A small-molecule ligand and the protein it binds are described below.
Small molecule (SMILES): CC(=O)N[C@H]1[C@H](O[C@H]2[C@H](O)[C@@H](NC(C)=O)CO[C@@H]2CO[C@@H]2O[C@@H](C)[C@@H](O)[C@@H](O)[C@@H]2O)O[C@H](CO)[C@@H](O[C@@H]2O[C@H](CO)[C@@H](O)[C@H](O)[C@@H]2O)[C@@H]1O

Sequence of chain 1.C:
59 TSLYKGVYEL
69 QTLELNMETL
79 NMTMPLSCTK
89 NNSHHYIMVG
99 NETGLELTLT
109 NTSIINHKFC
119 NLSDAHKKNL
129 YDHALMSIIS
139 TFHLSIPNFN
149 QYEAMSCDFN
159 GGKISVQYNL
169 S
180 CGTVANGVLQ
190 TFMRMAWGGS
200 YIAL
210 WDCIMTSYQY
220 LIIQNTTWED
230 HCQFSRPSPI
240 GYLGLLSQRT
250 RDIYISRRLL

Binding-site contacts:
Ligand atom C2 contacts residue PHE117 of chain 1.C at 4.4 Å (hydrophobic).
Ligand atom C8 contacts residue ASN158 of chain 1.C at 4.2 Å.
Ligand atom C7 contacts residue HIS115 of chain 1.C at 4.4 Å.
Ligand atom O5 contacts residue ASN119 of chain 1.C at 2.5 Å (h-bond).
Ligand atom C8 contacts residue PHE117 of chain 1.C at 3.6 Å (hydrophobic).
Ligand atom C5 contacts residue ASN119 of chain 1.C at 3.8 Å.
Ligand atom C2 contacts residue ASN119 of chain 1.C at 2.3 Å.
Ligand atom N2 contacts residue PHE117 of chain 1.C at 3.6 Å.
Ligand atom C8 contacts residue ASP156 of chain 1.C at 3.9 Å.
Ligand atom C8 contacts residue ASN119 of chain 1.C at 4.1 Å.
Ligand atom C7 contacts residue PHE117 of chain 1.C at 4.3 Å (hydrophobic).
Ligand atom C3 contacts residue ASN119 of chain 1.C at 3.6 Å.
Ligand atom O7 contacts residue ASN158 of chain 1.C at 2.7 Å (h-bond).
Ligand atom C1 contacts residue ASN119 of chain 1.C at 1.4 Å.
Ligand atom C8 contacts residue HIS115 of chain 1.C at 3.2 Å.
Ligand atom C3 contacts residue PHE117 of chain 1.C at 4.1 Å (hydrophobic).
Ligand atom C7 contacts residue ASN158 of chain 1.C at 3.7 Å.
Ligand atom O7 contacts residue ASP156 of chain 1.C at 4.5 Å.
Ligand atom O7 contacts residue PHE117 of chain 1.C at 3.7 Å.
Ligand atom C8 contacts residue CYS155 of chain 1.C at 3.4 Å (hydrophobic).
Ligand atom O3 contacts residue PHE117 of chain 1.C at 4.4 Å.
Ligand atom C4 contacts residue ASN119 of chain 1.C at 4.2 Å.
Ligand atom N2 contacts residue ASN119 of chain 1.C at 2.5 Å (h-bond).
Ligand atom C7 contacts residue ASN119 of chain 1.C at 3.1 Å.
Ligand atom O7 contacts residue ASN119 of chain 1.C at 3.4 Å (h-bond).